Sequence of chain 1.B:
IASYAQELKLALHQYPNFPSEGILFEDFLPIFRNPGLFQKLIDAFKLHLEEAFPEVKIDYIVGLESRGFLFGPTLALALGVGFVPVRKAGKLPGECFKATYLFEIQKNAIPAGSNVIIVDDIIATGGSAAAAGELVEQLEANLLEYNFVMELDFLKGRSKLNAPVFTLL

The small molecule below binds the protein below.
Small molecule (SMILES): O=P(O)(O)OC[C@H]1N[C@H](COP(=O)(O)O)[C@@H](O)[C@H]1O

Sequence of chain 1.A:
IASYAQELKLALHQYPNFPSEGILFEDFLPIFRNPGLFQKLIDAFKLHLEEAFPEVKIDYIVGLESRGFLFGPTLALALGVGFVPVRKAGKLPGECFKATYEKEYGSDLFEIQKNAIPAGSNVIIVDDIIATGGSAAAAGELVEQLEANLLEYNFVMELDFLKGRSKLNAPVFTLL

Binding-site contacts:
Ligand atom C3 contacts residue ARG69 of chain 1.A at 3.2 Å.
Ligand atom C4 contacts residue ASP129 of chain 1.A at 3.3 Å.
Ligand atom O4 contacts residue ASP130 of chain 1.A at 4.0 Å.
Ligand atom C5 contacts residue SER137 of chain 1.A at 4.2 Å.
Ligand atom C3 contacts residue ILE131 of chain 1.A at 4.1 Å (hydrophobic).
Ligand atom O5P contacts residue GLY135 of chain 1.A at 2.9 Å (h-bond).
Ligand atom C4 contacts residue ASP130 of chain 1.A at 3.7 Å.
Ligand atom O5P contacts residue THR134 of chain 1.A at 3.2 Å (h-bond).
Ligand atom C3 contacts residue ASP130 of chain 1.A at 3.3 Å.
Ligand atom O3 contacts residue ASP130 of chain 1.A at 2.8 Å (salt-bridge).
Ligand atom O6P contacts residue GLY136 of chain 1.A at 3.7 Å.
Ligand atom C1 contacts residue ARG69 of chain 1.A at 3.7 Å.
Ligand atom O6 contacts residue ALA133 of chain 1.A at 3.7 Å.
Ligand atom P2 contacts residue ALA133 of chain 1.A at 3.9 Å.
Ligand atom C2 contacts residue ARG69 of chain 1.A at 3.7 Å.
Ligand atom P2 contacts residue THR134 of chain 1.A at 3.5 Å.
Ligand atom O4 contacts residue ASP129 of chain 1.A at 2.6 Å (salt-bridge).
Ligand atom O5P contacts residue GLY136 of chain 1.A at 4.0 Å.
Ligand atom O4P contacts residue GLY135 of chain 1.A at 3.9 Å.
Ligand atom P2 contacts residue SER137 of chain 1.A at 4.1 Å.
Ligand atom O3 contacts residue ASP129 of chain 1.A at 4.1 Å.
Ligand atom O4P contacts residue ALA133 of chain 1.A at 3.5 Å.
Ligand atom O5P contacts residue ILE132 of chain 1.A at 4.0 Å.
Ligand atom O2P contacts residue LYS90 of chain 1.A at 3.4 Å (salt-bridge).
Ligand atom P2 contacts residue GLY135 of chain 1.A at 3.9 Å.
Ligand atom O3P contacts residue LYS90 of chain 1.A at 4.0 Å.
Ligand atom O4P contacts residue THR134 of chain 1.A at 2.5 Å (h-bond).
Ligand atom O2P contacts residue LYS105 of chain 1.A at 4.0 Å.
Ligand atom O6P contacts residue SER137 of chain 1.A at 2.7 Å (h-bond).
Ligand atom N1 contacts residue ADE1 of chain 1.G at 3.6 Å.
Ligand atom C6 contacts residue ILE131 of chain 1.A at 3.6 Å (hydrophobic).
Ligand atom O6P contacts residue THR134 of chain 1.A at 3.8 Å.
Ligand atom C6 contacts residue ALA133 of chain 1.A at 4.2 Å (hydrophobic).
Ligand atom O5P contacts residue ALA133 of chain 1.A at 2.9 Å (h-bond).
Ligand atom O3 contacts residue ARG69 of chain 1.A at 2.9 Å (salt-bridge).
Ligand atom O3P contacts residue LYS93 of chain 1.B at 4.1 Å.
Ligand atom C6 contacts residue ADE1 of chain 1.G at 4.1 Å.
Ligand atom C4 contacts residue ILE131 of chain 1.A at 3.8 Å (hydrophobic).
Ligand atom O6 contacts residue ADE1 of chain 1.G at 4.1 Å.
Ligand atom C2 contacts residue ADE1 of chain 1.G at 3.8 Å.